Binding-site contacts:
Ligand atom O1 contacts residue LEU199 of chain 1.A at 3.6 Å.
Ligand atom O1 contacts residue MET11 of chain 1.A at 3.5 Å.
Ligand atom C25 contacts residue ARG14 of chain 1.A at 3.2 Å.
Ligand atom C20 contacts residue MET99 of chain 1.A at 4.0 Å (hydrophobic).
Ligand atom C20 contacts residue GLY13 of chain 1.A at 3.5 Å.
Ligand atom C5 contacts residue MET11 of chain 1.A at 4.0 Å (hydrophobic).
Ligand atom C17 contacts residue TRP104 of chain 1.A at 4.0 Å (hydrophobic).
Ligand atom C2 contacts residue MET11 of chain 1.A at 3.6 Å (hydrophobic).
Ligand atom C23 contacts residue MET99 of chain 1.A at 3.1 Å (hydrophobic).
Ligand atom C21 contacts residue MET99 of chain 1.A at 4.0 Å (hydrophobic).
Ligand atom C24 contacts residue ARG14 of chain 1.A at 4.0 Å.
Ligand atom C27 contacts residue ARG14 of chain 1.A at 4.0 Å.
Ligand atom C15 contacts residue GLY13 of chain 1.A at 4.0 Å.
Ligand atom C12 contacts residue MET11 of chain 1.A at 3.8 Å (hydrophobic).
Ligand atom C26 contacts residue TRP104 of chain 1.A at 3.6 Å (hydrophobic).
Ligand atom C14 contacts residue TRP104 of chain 1.A at 3.6 Å (hydrophobic).
Ligand atom C24 contacts residue ASP96 of chain 1.A at 3.3 Å.
Ligand atom C15 contacts residue TRP104 of chain 1.A at 3.9 Å (hydrophobic).
Ligand atom C2 contacts residue TRP104 of chain 1.A at 3.7 Å (hydrophobic).
Ligand atom C24 contacts residue MET99 of chain 1.A at 3.3 Å (hydrophobic).
Ligand atom N19 contacts residue GLY13 of chain 1.A at 3.4 Å.
Ligand atom C22 contacts residue MET99 of chain 1.A at 3.5 Å (hydrophobic).
Ligand atom C11 contacts residue PHE9 of chain 1.A at 3.8 Å (hydrophobic).
Ligand atom C17 contacts residue GSF1 of chain 1.E at 3.4 Å.
Ligand atom N3 contacts residue TRP104 of chain 1.A at 3.9 Å.
Ligand atom C5 contacts residue PHE9 of chain 1.A at 3.8 Å (hydrophobic).
Ligand atom C24 contacts residue SER100 of chain 1.A at 3.7 Å.
Ligand atom C25 contacts residue MET99 of chain 1.A at 3.8 Å (hydrophobic).
Ligand atom C27 contacts residue MET99 of chain 1.A at 4.0 Å (hydrophobic).
Ligand atom N3 contacts residue GSF1 of chain 1.E at 3.5 Å (h-bond).
Ligand atom C23 contacts residue TYR152 of chain 1.A at 3.3 Å (hydrophobic).
Ligand atom O1 contacts residue TRP104 of chain 1.A at 4.0 Å.
Ligand atom C23 contacts residue ASP96 of chain 1.A at 3.5 Å.
Ligand atom C13 contacts residue TRP104 of chain 1.A at 3.3 Å (hydrophobic).
Ligand atom C13 contacts residue MET11 of chain 1.A at 3.8 Å (hydrophobic).
Ligand atom C26 contacts residue ARG14 of chain 1.A at 3.7 Å.
Ligand atom C25 contacts residue SER100 of chain 1.A at 3.8 Å.
Ligand atom C18 contacts residue GLY13 of chain 1.A at 3.9 Å.
Ligand atom C12 contacts residue TRP104 of chain 1.A at 3.7 Å (hydrophobic).
Ligand atom C16 contacts residue TYR8 of chain 1.A at 4.0 Å (hydrophobic).

Sequence of chain 1.A:
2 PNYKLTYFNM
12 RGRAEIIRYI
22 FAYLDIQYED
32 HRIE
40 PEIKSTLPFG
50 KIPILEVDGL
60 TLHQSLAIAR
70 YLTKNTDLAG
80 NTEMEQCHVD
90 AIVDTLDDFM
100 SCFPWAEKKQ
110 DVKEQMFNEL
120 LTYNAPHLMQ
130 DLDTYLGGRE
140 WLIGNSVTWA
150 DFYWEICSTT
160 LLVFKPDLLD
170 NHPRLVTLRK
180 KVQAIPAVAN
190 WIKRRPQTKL

A protein and the small-molecule ligand that binds it are described below.
Small molecule (SMILES): O=C(NCCN1CCOCC1)c1ccc(-c2nccc3ccccc23)cc1